A protein and the small-molecule ligand that binds it are described below.
Small molecule (SMILES): Oc1cc(Cl)ccc1Oc1ccc(Cl)cc1Cl

Sequence of chain 1.B:
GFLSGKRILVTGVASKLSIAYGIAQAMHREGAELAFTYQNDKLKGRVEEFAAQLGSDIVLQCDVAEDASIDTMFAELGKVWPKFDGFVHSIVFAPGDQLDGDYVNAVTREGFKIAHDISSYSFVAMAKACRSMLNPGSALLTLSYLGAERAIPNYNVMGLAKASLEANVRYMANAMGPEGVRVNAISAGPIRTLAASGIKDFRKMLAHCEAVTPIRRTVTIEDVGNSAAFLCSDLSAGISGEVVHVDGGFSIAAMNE

Binding-site contacts:
Ligand atom C11 contacts residue LEU100 of chain 1.B at 4.0 Å (hydrophobic).
Ligand atom CL14 contacts residue MET206 of chain 1.B at 4.3 Å.
Ligand atom C9 contacts residue VAL93 of chain 1.B at 3.5 Å (hydrophobic).
Ligand atom C2 contacts residue TYR156 of chain 1.B at 4.4 Å (hydrophobic).
Ligand atom C4 contacts residue ALA197 of chain 1.B at 4.2 Å (hydrophobic).
Ligand atom CL16 contacts residue ALA196 of chain 1.B at 3.5 Å.
Ligand atom C2 contacts residue NAD1 of chain 1.E at 3.5 Å.
Ligand atom CL14 contacts residue PHE203 of chain 1.B at 4.4 Å.
Ligand atom O17 contacts residue TYR156 of chain 1.B at 2.6 Å (h-bond).
Ligand atom C1 contacts residue TYR146 of chain 1.B at 3.8 Å (hydrophobic).
Ligand atom C1 contacts residue TYR156 of chain 1.B at 3.5 Å (hydrophobic).
Ligand atom C6 contacts residue TYR156 of chain 1.B at 3.5 Å (hydrophobic).
Ligand atom O7 contacts residue VAL93 of chain 1.B at 4.0 Å.
Ligand atom CL14 contacts residue TYR146 of chain 1.B at 3.5 Å.
Ligand atom O17 contacts residue NAD1 of chain 1.E at 2.5 Å (h-bond).
Ligand atom O7 contacts residue NAD1 of chain 1.E at 3.0 Å (h-bond).
Ligand atom C3 contacts residue NAD1 of chain 1.E at 3.1 Å.
Ligand atom C12 contacts residue LEU100 of chain 1.B at 3.5 Å (hydrophobic).
Ligand atom C13 contacts residue NAD1 of chain 1.E at 4.3 Å.
Ligand atom O17 contacts residue LYS163 of chain 1.B at 4.0 Å.
Ligand atom CL15 contacts residue LEU100 of chain 1.B at 3.7 Å.
Ligand atom C3 contacts residue ALA197 of chain 1.B at 4.3 Å (hydrophobic).
Ligand atom C3 contacts residue PHE203 of chain 1.B at 4.2 Å (hydrophobic).
Ligand atom C12 contacts residue MET159 of chain 1.B at 4.2 Å (hydrophobic).
Ligand atom C8 contacts residue NAD1 of chain 1.E at 3.8 Å.
Ligand atom C6 contacts residue NAD1 of chain 1.E at 3.3 Å.
Ligand atom CL14 contacts residue NAD1 of chain 1.E at 3.8 Å.
Ligand atom C8 contacts residue VAL93 of chain 1.B at 3.7 Å (hydrophobic).
Ligand atom O17 contacts residue TYR146 of chain 1.B at 4.3 Å.
Ligand atom C10 contacts residue VAL93 of chain 1.B at 3.9 Å (hydrophobic).
Ligand atom C4 contacts residue NAD1 of chain 1.E at 3.2 Å.
Ligand atom CL14 contacts residue PRO191 of chain 1.B at 3.9 Å.
Ligand atom C1 contacts residue NAD1 of chain 1.E at 3.4 Å.
Ligand atom C5 contacts residue NAD1 of chain 1.E at 3.5 Å.
Ligand atom C12 contacts residue VAL93 of chain 1.B at 4.2 Å (hydrophobic).
Ligand atom C13 contacts residue VAL93 of chain 1.B at 4.0 Å (hydrophobic).
Ligand atom CL15 contacts residue PHE94 of chain 1.B at 4.1 Å.
Ligand atom CL16 contacts residue NAD1 of chain 1.E at 3.0 Å.
Ligand atom CL16 contacts residue VAL93 of chain 1.B at 3.7 Å.
Ligand atom CL15 contacts residue ALA95 of chain 1.B at 3.6 Å.